A small-molecule ligand and the protein it binds are described below.
Small molecule (SMILES): COc1cccc([C@@H](C)NC(=O)N2CCC(c3ccncc3)CC2)c1

Binding-site contacts:
Ligand atom C20 contacts residue ALA213 of chain 2.C at 3.8 Å (hydrophobic).
Ligand atom C6 contacts residue GLY83 of chain 2.C at 3.6 Å.
Ligand atom C23 contacts residue PHE366 of chain 2.C at 3.8 Å (hydrophobic).
Ligand atom C9 contacts residue GLY86 of chain 2.C at 3.8 Å.
Ligand atom C13 contacts residue PHE85 of chain 2.C at 3.7 Å (hydrophobic).
Ligand atom C25 contacts residue GLU152 of chain 2.C at 3.4 Å.
Ligand atom C2 contacts residue LYS103 of chain 2.C at 3.7 Å.
Ligand atom C25 contacts residue ALA101 of chain 2.C at 3.4 Å (hydrophobic).
Ligand atom C18 contacts residue LEU203 of chain 2.C at 3.5 Å (hydrophobic).
Ligand atom O12 contacts residue LEU105 of chain 2.C at 3.2 Å.
Ligand atom C8 contacts residue VAL88 of chain 2.C at 3.7 Å (hydrophobic).
Ligand atom C21 contacts residue LEU203 of chain 2.C at 3.1 Å (hydrophobic).
Ligand atom C10 contacts residue LEU105 of chain 2.C at 3.8 Å (hydrophobic).
Ligand atom O1 contacts residue ASP214 of chain 2.C at 3.7 Å.
Ligand atom C19 contacts residue MET151 of chain 2.C at 3.7 Å (hydrophobic).
Ligand atom C18 contacts residue ALA213 of chain 2.C at 3.9 Å (hydrophobic).
Ligand atom C6 contacts residue ARG82 of chain 2.C at 3.7 Å.
Ligand atom C7 contacts residue GLY83 of chain 2.C at 3.8 Å.
Ligand atom O1 contacts residue LYS103 of chain 2.C at 2.5 Å (salt-bridge).
Ligand atom O12 contacts residue PHE85 of chain 2.C at 3.3 Å (h-bond).
Ligand atom N3 contacts residue ASP214 of chain 2.C at 3.8 Å.
Ligand atom C9 contacts residue GLU87 of chain 2.C at 3.8 Å.
Ligand atom C11 contacts residue LYS103 of chain 2.C at 3.6 Å.
Ligand atom C11 contacts residue LEU105 of chain 2.C at 3.9 Å (hydrophobic).
Ligand atom C14 contacts residue LYS103 of chain 2.C at 3.7 Å.
Ligand atom N24 contacts residue ALA101 of chain 2.C at 3.5 Å.
Ligand atom C26 contacts residue LEU203 of chain 2.C at 3.8 Å (hydrophobic).
Ligand atom C25 contacts residue MET154 of chain 2.C at 3.8 Å (hydrophobic).
Ligand atom N24 contacts residue TYR153 of chain 2.C at 3.8 Å.
Ligand atom C9 contacts residue LYS103 of chain 2.C at 3.8 Å.
Ligand atom C23 contacts residue LEU203 of chain 2.C at 3.7 Å (hydrophobic).
Ligand atom N24 contacts residue MET154 of chain 2.C at 3.2 Å (h-bond).
Ligand atom C10 contacts residue GLY86 of chain 2.C at 3.5 Å.
Ligand atom C4 contacts residue ASP214 of chain 2.C at 3.4 Å.
Ligand atom C10 contacts residue LYS103 of chain 2.C at 3.6 Å.
Ligand atom C14 contacts residue GLY83 of chain 2.C at 3.8 Å.
Ligand atom C2 contacts residue ASP214 of chain 2.C at 3.6 Å.
Ligand atom C22 contacts residue LEU203 of chain 2.C at 3.1 Å (hydrophobic).
Ligand atom C7 contacts residue LYS103 of chain 2.C at 3.9 Å.
Ligand atom C20 contacts residue ASP214 of chain 2.C at 3.7 Å.

Sequence of chain 2.C:
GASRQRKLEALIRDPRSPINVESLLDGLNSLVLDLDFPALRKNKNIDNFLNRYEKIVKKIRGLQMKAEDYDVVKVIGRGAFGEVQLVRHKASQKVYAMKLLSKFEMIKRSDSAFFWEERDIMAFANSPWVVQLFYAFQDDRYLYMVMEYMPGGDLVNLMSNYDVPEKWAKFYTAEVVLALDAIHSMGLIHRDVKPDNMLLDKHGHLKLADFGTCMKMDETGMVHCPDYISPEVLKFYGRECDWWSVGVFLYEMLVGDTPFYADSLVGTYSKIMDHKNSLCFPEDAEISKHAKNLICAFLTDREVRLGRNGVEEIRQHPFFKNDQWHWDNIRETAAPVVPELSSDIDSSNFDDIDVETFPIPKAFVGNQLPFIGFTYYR